Sequence of chain 1.A:
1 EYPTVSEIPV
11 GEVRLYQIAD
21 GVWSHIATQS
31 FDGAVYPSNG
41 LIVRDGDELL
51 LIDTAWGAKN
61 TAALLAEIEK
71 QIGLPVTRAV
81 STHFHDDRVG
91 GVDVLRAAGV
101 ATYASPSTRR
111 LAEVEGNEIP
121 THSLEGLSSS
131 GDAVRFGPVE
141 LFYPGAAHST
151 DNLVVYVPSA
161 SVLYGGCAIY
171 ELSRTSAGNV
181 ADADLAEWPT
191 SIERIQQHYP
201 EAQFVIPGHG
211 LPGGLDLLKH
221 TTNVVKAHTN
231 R

Binding-site contacts:
Ligand atom N01 contacts residue ASP86 of chain 1.A at 2.7 Å (salt-bridge).
Ligand atom O19 contacts residue ZN1 of chain 1.I at 2.5 Å.
Ligand atom O22 contacts residue ZN1 of chain 1.I at 2.2 Å.
Ligand atom O22 contacts residue HIS85 of chain 1.A at 3.3 Å (h-bond).
Ligand atom N08 contacts residue HIS85 of chain 1.A at 3.4 Å.
Ligand atom C21 contacts residue ZN1 of chain 1.I at 3.0 Å.
Ligand atom C10 contacts residue PHE31 of chain 1.A at 3.5 Å (hydrophobic).
Ligand atom N08 contacts residue ASP87 of chain 1.A at 3.4 Å (salt-bridge).
Ligand atom O19 contacts residue HIS209 of chain 1.A at 3.0 Å (h-bond).
Ligand atom C21 contacts residue ZN1 of chain 1.J at 2.6 Å.
Ligand atom N01 contacts residue ASN117 of chain 1.A at 2.8 Å (h-bond).
Ligand atom C07 contacts residue HIS85 of chain 1.A at 3.6 Å.
Ligand atom O22 contacts residue HIS83 of chain 1.A at 3.5 Å (h-bond).
Ligand atom O23 contacts residue HIS148 of chain 1.A at 3.1 Å (h-bond).
Ligand atom O19 contacts residue HIS148 of chain 1.A at 3.2 Å.
Ligand atom C03 contacts residue GLU115 of chain 1.A at 2.9 Å.
Ligand atom O18 contacts residue ARG174 of chain 1.A at 3.2 Å (salt-bridge).
Ligand atom O22 contacts residue ZN1 of chain 1.J at 2.0 Å.
Ligand atom O22 contacts residue HIS148 of chain 1.A at 3.3 Å (h-bond).
Ligand atom C16 contacts residue ZN1 of chain 1.I at 3.5 Å.
Ligand atom O23 contacts residue HIS85 of chain 1.A at 2.8 Å (h-bond).
Ligand atom C05 contacts residue HIS85 of chain 1.A at 3.5 Å.
Ligand atom C17 contacts residue ZN1 of chain 1.I at 3.3 Å.
Ligand atom C21 contacts residue HIS148 of chain 1.A at 3.5 Å.
Ligand atom N08 contacts residue ASP86 of chain 1.A at 3.2 Å (salt-bridge).
Ligand atom O19 contacts residue CYS167 of chain 1.A at 3.5 Å.
Ligand atom C13 contacts residue TRP56 of chain 1.A at 3.2 Å (hydrophobic).
Ligand atom O23 contacts residue ZN1 of chain 1.J at 2.6 Å.
Ligand atom C20 contacts residue ZN1 of chain 1.I at 3.3 Å.
Ligand atom C16 contacts residue HIS209 of chain 1.A at 3.3 Å.
Ligand atom C13 contacts residue PHE31 of chain 1.A at 3.5 Å (hydrophobic).
Ligand atom O23 contacts residue ASN179 of chain 1.A at 3.0 Å (h-bond).
Ligand atom C21 contacts residue HIS85 of chain 1.A at 3.4 Å.
Ligand atom C24 contacts residue ASP86 of chain 1.A at 3.0 Å.
Ligand atom N09 contacts residue ASP87 of chain 1.A at 3.4 Å.
Ligand atom C17 contacts residue HIS209 of chain 1.A at 3.3 Å.
Ligand atom C04 contacts residue GLU115 of chain 1.A at 3.4 Å.
Ligand atom O22 contacts residue ASP87 of chain 1.A at 2.9 Å (salt-bridge).
Ligand atom C10 contacts residue ASN179 of chain 1.A at 3.4 Å.
Ligand atom C02 contacts residue ASP86 of chain 1.A at 3.4 Å.

This protein binds this small molecule.
Small molecule (SMILES): Nc1cccc(-c2cn(-c3cccc(C(=O)O)c3C(=O)O)nn2)c1